A small-molecule ligand and the protein it binds are described below.
Small molecule (SMILES): Cc1ccc(S(=O)(=O)O)cc1

Sequence of chain 1.B:
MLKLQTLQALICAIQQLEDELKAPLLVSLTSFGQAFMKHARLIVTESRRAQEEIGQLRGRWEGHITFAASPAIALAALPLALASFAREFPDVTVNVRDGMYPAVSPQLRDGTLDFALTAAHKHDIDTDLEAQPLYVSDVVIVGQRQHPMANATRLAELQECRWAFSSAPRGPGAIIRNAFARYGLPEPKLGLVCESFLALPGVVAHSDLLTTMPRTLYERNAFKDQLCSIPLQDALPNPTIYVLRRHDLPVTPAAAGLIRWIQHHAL

Binding-site contacts:
Ligand atom C2 contacts residue PRO243 of chain 1.B at 4.1 Å (hydrophobic).
Ligand atom C7 contacts residue ILE204 of chain 1.B at 3.4 Å (hydrophobic).
Ligand atom C6 contacts residue PRO243 of chain 1.B at 4.0 Å (hydrophobic).
Ligand atom C5 contacts residue PRO268 of chain 1.B at 3.8 Å (hydrophobic).
Ligand atom O3 contacts residue SER166 of chain 1.B at 4.3 Å.
Ligand atom O2 contacts residue THR147 of chain 1.B at 4.4 Å.
Ligand atom O3 contacts residue PRO243 of chain 1.B at 4.1 Å.
Ligand atom O1 contacts residue SER99 of chain 1.B at 3.4 Å (h-bond).
Ligand atom O2 contacts residue ALA148 of chain 1.B at 3.4 Å.
Ligand atom C7 contacts residue SER196 of chain 1.B at 3.9 Å.
Ligand atom O1 contacts residue ALA101 of chain 1.B at 3.0 Å (h-bond).
Ligand atom C4 contacts residue ILE204 of chain 1.B at 4.4 Å (hydrophobic).
Ligand atom C2 contacts residue PHE226 of chain 1.B at 4.2 Å (hydrophobic).
Ligand atom O1 contacts residue PRO100 of chain 1.B at 3.4 Å.
Ligand atom O2 contacts residue ILE270 of chain 1.B at 4.3 Å.
Ligand atom C5 contacts residue ILE204 of chain 1.B at 4.3 Å (hydrophobic).
Ligand atom C4 contacts residue SER196 of chain 1.B at 4.2 Å.
Ligand atom C6 contacts residue PRO268 of chain 1.B at 4.2 Å (hydrophobic).
Ligand atom S contacts residue ALA148 of chain 1.B at 4.2 Å.
Ligand atom C2 contacts residue MET129 of chain 1.B at 3.7 Å (hydrophobic).
Ligand atom C6 contacts residue SER166 of chain 1.B at 4.4 Å.
Ligand atom O3 contacts residue SER99 of chain 1.B at 4.2 Å.
Ligand atom C6 contacts residue ALA148 of chain 1.B at 4.0 Å (hydrophobic).
Ligand atom C5 contacts residue VAL168 of chain 1.B at 4.2 Å (hydrophobic).
Ligand atom C5 contacts residue PRO243 of chain 1.B at 4.4 Å (hydrophobic).
Ligand atom C3 contacts residue MET129 of chain 1.B at 4.2 Å (hydrophobic).
Ligand atom C1 contacts residue ALA148 of chain 1.B at 4.1 Å (hydrophobic).
Ligand atom C1 contacts residue PRO243 of chain 1.B at 3.8 Å (hydrophobic).
Ligand atom O3 contacts residue ALA101 of chain 1.B at 3.3 Å.
Ligand atom O3 contacts residue ILE270 of chain 1.B at 3.4 Å.
Ligand atom S contacts residue PRO243 of chain 1.B at 4.2 Å.
Ligand atom S contacts residue SER99 of chain 1.B at 3.6 Å (h-bond).
Ligand atom O1 contacts residue PRO243 of chain 1.B at 3.8 Å.
Ligand atom S contacts residue ALA101 of chain 1.B at 4.1 Å.
Ligand atom C7 contacts residue ALA197 of chain 1.B at 4.0 Å (hydrophobic).
Ligand atom O2 contacts residue SER99 of chain 1.B at 2.7 Å (h-bond).
Ligand atom C3 contacts residue PHE226 of chain 1.B at 3.9 Å (hydrophobic).
Ligand atom C3 contacts residue SER196 of chain 1.B at 3.6 Å.